This protein binds this small molecule.
Small molecule (SMILES): Clc1ccccc1Cl

Sequence of chain 1.A:
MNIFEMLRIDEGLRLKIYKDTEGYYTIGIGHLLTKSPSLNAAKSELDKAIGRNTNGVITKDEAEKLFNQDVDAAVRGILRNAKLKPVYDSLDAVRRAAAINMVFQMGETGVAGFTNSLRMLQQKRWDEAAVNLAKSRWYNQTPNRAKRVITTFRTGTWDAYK

Binding-site contacts:
Ligand atom CAF contacts residue LEU121 of chain 1.A at 3.7 Å (hydrophobic).
Ligand atom CAD contacts residue LEU118 of chain 1.A at 3.5 Å (hydrophobic).
Ligand atom CAG contacts residue VAL111 of chain 1.A at 4.4 Å (hydrophobic).
Ligand atom CAC contacts residue MET102 of chain 1.A at 3.7 Å (hydrophobic).
Ligand atom CL2 contacts residue LEU84 of chain 1.A at 3.7 Å.
Ligand atom CAG contacts residue VAL103 of chain 1.A at 4.4 Å (hydrophobic).
Ligand atom CAG contacts residue ALA99 of chain 1.A at 3.5 Å (hydrophobic).
Ligand atom CAC contacts residue ALA99 of chain 1.A at 4.1 Å (hydrophobic).
Ligand atom CL2 contacts residue LEU91 of chain 1.A at 4.4 Å.
Ligand atom CAH contacts residue LEU118 of chain 1.A at 4.2 Å (hydrophobic).
Ligand atom CAF contacts residue PHE153 of chain 1.A at 4.1 Å (hydrophobic).
Ligand atom CAE contacts residue VAL103 of chain 1.A at 4.1 Å (hydrophobic).
Ligand atom CAH contacts residue ALA99 of chain 1.A at 3.5 Å (hydrophobic).
Ligand atom CAD contacts residue PHE153 of chain 1.A at 3.5 Å (hydrophobic).
Ligand atom CAC contacts residue VAL111 of chain 1.A at 4.3 Å (hydrophobic).
Ligand atom CAF contacts residue ALA99 of chain 1.A at 3.9 Å (hydrophobic).
Ligand atom CAD contacts residue LEU121 of chain 1.A at 3.7 Å (hydrophobic).
Ligand atom CAD contacts residue MET102 of chain 1.A at 4.3 Å (hydrophobic).
Ligand atom CAD contacts residue ALA99 of chain 1.A at 4.3 Å (hydrophobic).
Ligand atom CAE contacts residue VAL111 of chain 1.A at 3.8 Å (hydrophobic).
Ligand atom CAC contacts residue PHE153 of chain 1.A at 4.1 Å (hydrophobic).
Ligand atom CL1 contacts residue LEU84 of chain 1.A at 3.9 Å.
Ligand atom CAC contacts residue LEU118 of chain 1.A at 3.9 Å (hydrophobic).
Ligand atom CAE contacts residue LEU118 of chain 1.A at 4.5 Å (hydrophobic).
Ligand atom CL1 contacts residue ILE78 of chain 1.A at 3.6 Å.
Ligand atom CAF contacts residue LEU118 of chain 1.A at 3.8 Å (hydrophobic).
Ligand atom CL2 contacts residue ALA99 of chain 1.A at 4.0 Å.
Ligand atom CAE contacts residue MET102 of chain 1.A at 4.3 Å (hydrophobic).
Ligand atom CL2 contacts residue TYR88 of chain 1.A at 3.3 Å.
Ligand atom CL1 contacts residue VAL103 of chain 1.A at 3.6 Å.
Ligand atom CL1 contacts residue ALA99 of chain 1.A at 4.1 Å.
Ligand atom CAE contacts residue ALA99 of chain 1.A at 3.6 Å (hydrophobic).
Ligand atom CL2 contacts residue VAL87 of chain 1.A at 3.7 Å.